Binding-site contacts:
Ligand atom O6 contacts residue PRO100 of chain 2.A at 3.5 Å.
Ligand atom C5 contacts residue ASP99 of chain 2.A at 3.3 Å.
Ligand atom O3 contacts residue TRP109 of chain 2.A at 3.5 Å.
Ligand atom C8 contacts residue GLN105 of chain 2.A at 3.8 Å.
Ligand atom O5 contacts residue SER71 of chain 2.A at 3.5 Å (h-bond).
Ligand atom C1 contacts residue TRP75 of chain 2.A at 3.6 Å (hydrophobic).
Ligand atom O5 contacts residue ASN67 of chain 2.A at 2.3 Å (h-bond).
Ligand atom C6 contacts residue PHE96 of chain 2.A at 3.7 Å (hydrophobic).
Ligand atom O7 contacts residue GLN64 of chain 2.A at 3.2 Å (h-bond).
Ligand atom C2 contacts residue ASN67 of chain 2.A at 2.4 Å.
Ligand atom C5 contacts residue ASN67 of chain 2.A at 3.6 Å.
Ligand atom O5 contacts residue PHE96 of chain 2.A at 3.7 Å.
Ligand atom O6 contacts residue ARG143 of chain 2.A at 3.2 Å.
Ligand atom O4 contacts residue PRO100 of chain 2.A at 3.6 Å.
Ligand atom N2 contacts residue ASN67 of chain 2.A at 2.9 Å (h-bond).
Ligand atom O4 contacts residue TRP102 of chain 2.A at 3.0 Å (h-bond).
Ligand atom O6 contacts residue THR101 of chain 2.A at 3.1 Å (h-bond).
Ligand atom O7 contacts residue GLN105 of chain 2.A at 3.2 Å (h-bond).
Ligand atom O6 contacts residue SER71 of chain 2.A at 2.7 Å (h-bond).
Ligand atom C8 contacts residue GLN64 of chain 2.A at 3.5 Å.
Ligand atom O6 contacts residue ASP99 of chain 2.A at 2.8 Å (salt-bridge).
Ligand atom O4 contacts residue ASP99 of chain 2.A at 3.7 Å.
Ligand atom C6 contacts residue THR101 of chain 2.A at 3.1 Å.
Ligand atom O4 contacts residue TRP75 of chain 2.A at 3.7 Å.
Ligand atom C7 contacts residue ASN67 of chain 2.A at 3.7 Å.
Ligand atom C8 contacts residue LEU150 of chain 2.A at 3.6 Å (hydrophobic).
Ligand atom O2 contacts residue TRP102 of chain 2.A at 3.0 Å (h-bond).
Ligand atom C7 contacts residue GLN105 of chain 2.A at 3.8 Å.
Ligand atom C2 contacts residue ASP99 of chain 2.A at 3.8 Å.
Ligand atom C3 contacts residue ASN67 of chain 2.A at 3.8 Å.
Ligand atom C6 contacts residue TRP102 of chain 2.A at 3.7 Å (hydrophobic).
Ligand atom C7 contacts residue GLN64 of chain 2.A at 3.6 Å.
Ligand atom O3 contacts residue ASP99 of chain 2.A at 3.6 Å (salt-bridge).
Ligand atom O2 contacts residue ASP99 of chain 2.A at 2.6 Å (salt-bridge).
Ligand atom C6 contacts residue TRP75 of chain 2.A at 3.6 Å (hydrophobic).
Ligand atom C6 contacts residue THR101 of chain 2.A at 3.7 Å.
Ligand atom O7 contacts residue TRP109 of chain 2.A at 2.9 Å (h-bond).
Ligand atom C6 contacts residue SER71 of chain 2.A at 3.3 Å.
Ligand atom C1 contacts residue ASN67 of chain 2.A at 1.4 Å.
Ligand atom C6 contacts residue ASP99 of chain 2.A at 3.4 Å.

Sequence of chain 1.A:
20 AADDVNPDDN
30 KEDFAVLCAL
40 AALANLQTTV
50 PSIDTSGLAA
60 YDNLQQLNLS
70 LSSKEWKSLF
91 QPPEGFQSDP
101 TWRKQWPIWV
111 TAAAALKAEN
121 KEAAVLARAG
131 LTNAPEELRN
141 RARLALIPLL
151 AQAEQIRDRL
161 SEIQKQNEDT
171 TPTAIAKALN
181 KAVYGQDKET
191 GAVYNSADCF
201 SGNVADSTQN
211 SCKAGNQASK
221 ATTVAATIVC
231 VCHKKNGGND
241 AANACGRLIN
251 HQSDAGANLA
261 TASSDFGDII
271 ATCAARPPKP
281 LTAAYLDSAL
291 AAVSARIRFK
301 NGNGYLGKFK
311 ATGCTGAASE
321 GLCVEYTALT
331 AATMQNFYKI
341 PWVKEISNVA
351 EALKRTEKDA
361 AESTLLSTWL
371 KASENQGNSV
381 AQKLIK

A protein and the small-molecule ligand that binds it are described below.
Small molecule (SMILES): CC(=O)N[C@H]1[C@H](O[C@H]2[C@H](O)[C@@H](NC(C)=O)CO[C@@H]2CO)O[C@H](CO)[C@@H](O[C@@H]2O[C@H](CO[C@H]3O[C@H](CO)[C@@H](O)[C@H](O)[C@@H]3O)[C@@H](O)[C@H](O[C@H]3O[C@H](CO)[C@@H](O)[C@H](O)[C@@H]3O[C@H]3O[C@H](CO)[C@@H](O)[C@H](O)[C@@H]3O)[C@@H]2O)[C@@H]1O

Sequence of chain 2.A:
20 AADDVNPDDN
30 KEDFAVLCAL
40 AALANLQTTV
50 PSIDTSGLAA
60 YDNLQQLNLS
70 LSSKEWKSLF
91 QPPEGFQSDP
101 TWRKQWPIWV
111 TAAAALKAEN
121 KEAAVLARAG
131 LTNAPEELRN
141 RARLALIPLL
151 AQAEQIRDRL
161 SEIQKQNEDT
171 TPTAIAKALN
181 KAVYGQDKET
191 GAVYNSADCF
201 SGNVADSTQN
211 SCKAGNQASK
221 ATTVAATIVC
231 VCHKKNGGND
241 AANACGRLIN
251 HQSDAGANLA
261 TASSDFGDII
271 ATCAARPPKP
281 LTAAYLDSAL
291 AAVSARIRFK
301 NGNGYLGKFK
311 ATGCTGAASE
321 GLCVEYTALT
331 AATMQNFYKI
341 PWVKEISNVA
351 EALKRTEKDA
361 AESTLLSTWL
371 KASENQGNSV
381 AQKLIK